Sequence of chain 1.B:
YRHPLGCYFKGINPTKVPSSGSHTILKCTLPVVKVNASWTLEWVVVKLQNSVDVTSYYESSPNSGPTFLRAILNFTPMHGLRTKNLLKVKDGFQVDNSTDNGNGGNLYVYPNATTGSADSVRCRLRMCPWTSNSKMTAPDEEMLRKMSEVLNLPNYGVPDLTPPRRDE

The protein below binds the small molecule below.
Small molecule (SMILES): CC(=O)N[C@H]1[C@H](O[C@H]2[C@H](O)[C@@H](NC(C)=O)CO[C@@H]2CO)O[C@H](CO)[C@@H](O)[C@@H]1O

Binding-site contacts:
Ligand atom O7 contacts residue GLN112 of chain 1.B at 4.1 Å.
Ligand atom C5 contacts residue ASN130 of chain 1.B at 3.7 Å.
Ligand atom C3 contacts residue VAL107 of chain 1.B at 3.5 Å (hydrophobic).
Ligand atom C7 contacts residue TYR128 of chain 1.B at 4.1 Å (hydrophobic).
Ligand atom C2 contacts residue ASN130 of chain 1.B at 2.5 Å.
Ligand atom C4 contacts residue VAL107 of chain 1.B at 4.3 Å (hydrophobic).
Ligand atom C7 contacts residue LYS108 of chain 1.B at 3.5 Å.
Ligand atom O7 contacts residue VAL107 of chain 1.B at 4.2 Å.
Ligand atom C7 contacts residue GLN112 of chain 1.B at 4.3 Å.
Ligand atom O7 contacts residue ASN130 of chain 1.B at 4.3 Å.
Ligand atom O3 contacts residue GLN112 of chain 1.B at 4.1 Å.
Ligand atom O3 contacts residue VAL107 of chain 1.B at 4.1 Å.
Ligand atom C5 contacts residue TYR128 of chain 1.B at 4.4 Å (hydrophobic).
Ligand atom C2 contacts residue LYS108 of chain 1.B at 4.2 Å.
Ligand atom C5 contacts residue VAL107 of chain 1.B at 4.4 Å (hydrophobic).
Ligand atom C8 contacts residue LYS108 of chain 1.B at 3.4 Å.
Ligand atom C1 contacts residue VAL107 of chain 1.B at 4.0 Å (hydrophobic).
Ligand atom O7 contacts residue TYR128 of chain 1.B at 3.3 Å (h-bond).
Ligand atom C2 contacts residue VAL107 of chain 1.B at 3.9 Å (hydrophobic).
Ligand atom C3 contacts residue ASN130 of chain 1.B at 3.8 Å.
Ligand atom O3 contacts residue LYS108 of chain 1.B at 4.3 Å.
Ligand atom O4 contacts residue VAL107 of chain 1.B at 3.4 Å.
Ligand atom N2 contacts residue ASN130 of chain 1.B at 2.9 Å (h-bond).
Ligand atom C4 contacts residue ASN130 of chain 1.B at 4.3 Å.
Ligand atom C1 contacts residue ASN130 of chain 1.B at 1.4 Å.
Ligand atom O5 contacts residue TYR128 of chain 1.B at 4.3 Å.
Ligand atom C3 contacts residue LYS108 of chain 1.B at 4.3 Å.
Ligand atom C8 contacts residue TYR128 of chain 1.B at 4.2 Å (hydrophobic).
Ligand atom N2 contacts residue LYS108 of chain 1.B at 3.1 Å (salt-bridge).
Ligand atom C6 contacts residue TYR128 of chain 1.B at 4.1 Å (hydrophobic).
Ligand atom C7 contacts residue ASN130 of chain 1.B at 3.4 Å.
Ligand atom O5 contacts residue VAL107 of chain 1.B at 4.5 Å.
Ligand atom O5 contacts residue ASN130 of chain 1.B at 2.4 Å (h-bond).
Ligand atom C8 contacts residue GLN112 of chain 1.B at 3.8 Å.
Ligand atom N2 contacts residue VAL107 of chain 1.B at 4.1 Å.
Ligand atom C8 contacts residue ASN130 of chain 1.B at 3.5 Å.
Ligand atom O6 contacts residue TYR128 of chain 1.B at 3.4 Å.